Binding-site contacts:
Ligand atom O3 contacts residue ASP212 of chain 1.A at 3.8 Å.
Ligand atom C1 contacts residue MG1 of chain 1.K at 2.9 Å.
Ligand atom O2 contacts residue LYS186 of chain 1.A at 2.8 Å (salt-bridge).
Ligand atom O3 contacts residue GLY211 of chain 1.A at 3.0 Å (h-bond).
Ligand atom O3 contacts residue MG1 of chain 1.K at 4.1 Å.
Ligand atom C1 contacts residue GLY211 of chain 1.A at 4.0 Å.
Ligand atom C2 contacts residue THR244 of chain 1.A at 4.3 Å.
Ligand atom C1 contacts residue ALA209 of chain 1.A at 3.7 Å (hydrophobic).
Ligand atom O2 contacts residue MG1 of chain 1.K at 2.0 Å.
Ligand atom O4 contacts residue ALA209 of chain 1.A at 4.0 Å.
Ligand atom O4 contacts residue MET207 of chain 1.A at 4.1 Å.
Ligand atom C2 contacts residue MG1 of chain 1.K at 2.8 Å.
Ligand atom O3 contacts residue ARG210 of chain 1.A at 3.7 Å.
Ligand atom O1 contacts residue ALA209 of chain 1.A at 4.2 Å.
Ligand atom O4 contacts residue ARG87 of chain 1.A at 4.1 Å.
Ligand atom O4 contacts residue LYS186 of chain 1.A at 3.6 Å (salt-bridge).
Ligand atom O2 contacts residue GLU188 of chain 1.A at 3.6 Å (salt-bridge).
Ligand atom C2 contacts residue GLU188 of chain 1.A at 3.8 Å.
Ligand atom O3 contacts residue GLU188 of chain 1.A at 4.3 Å.
Ligand atom O2 contacts residue ARG87 of chain 1.A at 4.4 Å.
Ligand atom O4 contacts residue MG1 of chain 1.K at 4.0 Å.
Ligand atom O1 contacts residue ASP212 of chain 1.A at 2.8 Å (salt-bridge).
Ligand atom O1 contacts residue MG1 of chain 1.K at 2.3 Å.
Ligand atom O2 contacts residue ASP212 of chain 1.A at 4.2 Å.
Ligand atom O3 contacts residue ALA209 of chain 1.A at 3.4 Å.
Ligand atom C1 contacts residue THR244 of chain 1.A at 3.9 Å.
Ligand atom O1 contacts residue GLU188 of chain 1.A at 3.0 Å (salt-bridge).
Ligand atom C1 contacts residue GLU188 of chain 1.A at 3.5 Å.
Ligand atom O1 contacts residue GLY211 of chain 1.A at 4.0 Å.
Ligand atom C2 contacts residue LYS186 of chain 1.A at 3.5 Å.
Ligand atom C2 contacts residue ALA209 of chain 1.A at 3.9 Å (hydrophobic).
Ligand atom C1 contacts residue ASP212 of chain 1.A at 3.9 Å.
Ligand atom O3 contacts residue THR244 of chain 1.A at 2.8 Å (h-bond).
Ligand atom O4 contacts residue MET276 of chain 1.A at 4.3 Å.
Ligand atom O4 contacts residue THR244 of chain 1.A at 3.9 Å.

A protein and the small-molecule ligand that binds it are described below.
Small molecule (SMILES): O=C([O-])C(=O)[O-]

Sequence of chain 1.A:
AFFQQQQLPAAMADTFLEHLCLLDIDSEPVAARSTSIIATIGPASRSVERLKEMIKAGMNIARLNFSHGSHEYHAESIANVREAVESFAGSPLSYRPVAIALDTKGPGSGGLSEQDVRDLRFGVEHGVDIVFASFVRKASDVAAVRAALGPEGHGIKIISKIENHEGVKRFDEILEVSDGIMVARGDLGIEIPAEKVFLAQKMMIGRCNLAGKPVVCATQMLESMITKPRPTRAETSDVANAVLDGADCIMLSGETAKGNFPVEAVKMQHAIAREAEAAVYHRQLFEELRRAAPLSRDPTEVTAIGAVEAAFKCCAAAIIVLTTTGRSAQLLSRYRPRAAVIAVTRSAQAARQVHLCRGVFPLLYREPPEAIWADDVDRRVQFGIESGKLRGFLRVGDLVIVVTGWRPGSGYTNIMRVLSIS